Sequence of chain 1.F:
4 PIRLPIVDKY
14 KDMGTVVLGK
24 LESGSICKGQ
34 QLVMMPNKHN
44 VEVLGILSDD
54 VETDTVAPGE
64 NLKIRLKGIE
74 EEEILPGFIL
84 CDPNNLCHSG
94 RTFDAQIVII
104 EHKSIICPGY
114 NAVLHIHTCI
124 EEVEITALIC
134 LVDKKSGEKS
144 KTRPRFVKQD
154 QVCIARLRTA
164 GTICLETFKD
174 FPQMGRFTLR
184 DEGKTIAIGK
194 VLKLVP

This protein binds this small molecule.
Small molecule (SMILES): Cc1ccc(NC(=O)NCc2ccc3c(c2)CN([C@H]2CCC(=O)NC2=O)C3=O)cc1Cl

Binding-site contacts:
Ligand atom C4 contacts residue LYS137 of chain 1.F at 2.6 Å.
Ligand atom O3 contacts residue SER343 of chain 1.E at 3.0 Å.
Ligand atom C16 contacts residue GLU341 of chain 1.E at 3.6 Å.
Ligand atom C12 contacts residue HIS342 of chain 1.E at 3.6 Å.
Ligand atom O2 contacts residue TRP344 of chain 1.E at 3.4 Å (h-bond).
Ligand atom O2 contacts residue PRO316 of chain 1.E at 3.4 Å.
Ligand atom C20 contacts residue LYS193 of chain 1.F at 3.1 Å.
Ligand atom O2 contacts residue ASN315 of chain 1.E at 3.2 Å.
Ligand atom N4 contacts residue GLU341 of chain 1.E at 2.6 Å (salt-bridge).
Ligand atom O1 contacts residue TRP364 of chain 1.E at 3.6 Å.
Ligand atom O1 contacts residue LYS138 of chain 1.F at 3.2 Å (salt-bridge).
Ligand atom C13 contacts residue TRP344 of chain 1.E at 3.4 Å (hydrophobic).
Ligand atom C5 contacts residue ASN315 of chain 1.E at 3.5 Å.
Ligand atom C1 contacts residue LYS137 of chain 1.F at 3.1 Å.
Ligand atom C14 contacts residue VAL135 of chain 1.F at 3.5 Å (hydrophobic).
Ligand atom C12 contacts residue TRP344 of chain 1.E at 3.4 Å (hydrophobic).
Ligand atom N1 contacts residue SER139 of chain 1.F at 3.2 Å (h-bond).
Ligand atom O4 contacts residue HIS317 of chain 1.E at 2.2 Å (h-bond).
Ligand atom C15 contacts residue GLU341 of chain 1.E at 3.1 Å.
Ligand atom C4 contacts residue GLY140 of chain 1.F at 3.3 Å.
Ligand atom O1 contacts residue ASN315 of chain 1.E at 3.1 Å.
Ligand atom C5 contacts residue SER139 of chain 1.F at 3.0 Å.
Ligand atom C8 contacts residue ASN315 of chain 1.E at 3.4 Å.
Ligand atom N2 contacts residue TRP344 of chain 1.E at 3.1 Å (h-bond).
Ligand atom O3 contacts residue TRP344 of chain 1.E at 2.4 Å (h-bond).
Ligand atom C21 contacts residue LYS193 of chain 1.F at 3.3 Å.
Ligand atom C10 contacts residue TRP350 of chain 1.E at 3.2 Å (hydrophobic).
Ligand atom N3 contacts residue GLU341 of chain 1.E at 2.9 Å (salt-bridge).
Ligand atom C1 contacts residue ASP136 of chain 1.F at 3.5 Å.
Ligand atom O2 contacts residue HIS342 of chain 1.E at 3.1 Å (h-bond).
Ligand atom N2 contacts residue HIS342 of chain 1.E at 2.8 Å (h-bond).
Ligand atom C4 contacts residue SER139 of chain 1.F at 3.3 Å.
Ligand atom C1 contacts residue GLY140 of chain 1.F at 3.5 Å.
Ligand atom C7 contacts residue TRP350 of chain 1.E at 3.2 Å (hydrophobic).
Ligand atom C15 contacts residue HIS317 of chain 1.E at 3.4 Å.
Ligand atom C8 contacts residue SER139 of chain 1.F at 2.8 Å.
Ligand atom O1 contacts residue SER139 of chain 1.F at 2.8 Å (h-bond).
Ligand atom C11 contacts residue TRP350 of chain 1.E at 3.3 Å (hydrophobic).
Ligand atom C4 contacts residue ASN315 of chain 1.E at 3.1 Å.
Ligand atom C13 contacts residue HIS342 of chain 1.E at 3.6 Å.

Sequence of chain 1.E:
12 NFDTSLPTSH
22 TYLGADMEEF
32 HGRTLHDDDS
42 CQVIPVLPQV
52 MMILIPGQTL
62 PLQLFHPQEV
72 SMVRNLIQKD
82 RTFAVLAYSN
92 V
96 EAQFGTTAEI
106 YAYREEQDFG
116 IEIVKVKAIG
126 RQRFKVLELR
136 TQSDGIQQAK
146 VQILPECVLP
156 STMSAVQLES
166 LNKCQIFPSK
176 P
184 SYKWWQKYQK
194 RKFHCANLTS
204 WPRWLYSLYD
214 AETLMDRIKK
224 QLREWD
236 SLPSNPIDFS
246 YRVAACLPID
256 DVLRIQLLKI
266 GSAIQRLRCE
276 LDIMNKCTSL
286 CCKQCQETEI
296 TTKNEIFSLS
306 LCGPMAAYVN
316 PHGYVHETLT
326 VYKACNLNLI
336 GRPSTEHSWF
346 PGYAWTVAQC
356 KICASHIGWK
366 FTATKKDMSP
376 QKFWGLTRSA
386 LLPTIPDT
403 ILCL